The protein below binds the small molecule below.
Small molecule (SMILES): CC(=O)N[C@@H]1[C@@H](O)[C@H](O)[C@@H](CO)O[C@H]1O

Sequence of chain 1.B:
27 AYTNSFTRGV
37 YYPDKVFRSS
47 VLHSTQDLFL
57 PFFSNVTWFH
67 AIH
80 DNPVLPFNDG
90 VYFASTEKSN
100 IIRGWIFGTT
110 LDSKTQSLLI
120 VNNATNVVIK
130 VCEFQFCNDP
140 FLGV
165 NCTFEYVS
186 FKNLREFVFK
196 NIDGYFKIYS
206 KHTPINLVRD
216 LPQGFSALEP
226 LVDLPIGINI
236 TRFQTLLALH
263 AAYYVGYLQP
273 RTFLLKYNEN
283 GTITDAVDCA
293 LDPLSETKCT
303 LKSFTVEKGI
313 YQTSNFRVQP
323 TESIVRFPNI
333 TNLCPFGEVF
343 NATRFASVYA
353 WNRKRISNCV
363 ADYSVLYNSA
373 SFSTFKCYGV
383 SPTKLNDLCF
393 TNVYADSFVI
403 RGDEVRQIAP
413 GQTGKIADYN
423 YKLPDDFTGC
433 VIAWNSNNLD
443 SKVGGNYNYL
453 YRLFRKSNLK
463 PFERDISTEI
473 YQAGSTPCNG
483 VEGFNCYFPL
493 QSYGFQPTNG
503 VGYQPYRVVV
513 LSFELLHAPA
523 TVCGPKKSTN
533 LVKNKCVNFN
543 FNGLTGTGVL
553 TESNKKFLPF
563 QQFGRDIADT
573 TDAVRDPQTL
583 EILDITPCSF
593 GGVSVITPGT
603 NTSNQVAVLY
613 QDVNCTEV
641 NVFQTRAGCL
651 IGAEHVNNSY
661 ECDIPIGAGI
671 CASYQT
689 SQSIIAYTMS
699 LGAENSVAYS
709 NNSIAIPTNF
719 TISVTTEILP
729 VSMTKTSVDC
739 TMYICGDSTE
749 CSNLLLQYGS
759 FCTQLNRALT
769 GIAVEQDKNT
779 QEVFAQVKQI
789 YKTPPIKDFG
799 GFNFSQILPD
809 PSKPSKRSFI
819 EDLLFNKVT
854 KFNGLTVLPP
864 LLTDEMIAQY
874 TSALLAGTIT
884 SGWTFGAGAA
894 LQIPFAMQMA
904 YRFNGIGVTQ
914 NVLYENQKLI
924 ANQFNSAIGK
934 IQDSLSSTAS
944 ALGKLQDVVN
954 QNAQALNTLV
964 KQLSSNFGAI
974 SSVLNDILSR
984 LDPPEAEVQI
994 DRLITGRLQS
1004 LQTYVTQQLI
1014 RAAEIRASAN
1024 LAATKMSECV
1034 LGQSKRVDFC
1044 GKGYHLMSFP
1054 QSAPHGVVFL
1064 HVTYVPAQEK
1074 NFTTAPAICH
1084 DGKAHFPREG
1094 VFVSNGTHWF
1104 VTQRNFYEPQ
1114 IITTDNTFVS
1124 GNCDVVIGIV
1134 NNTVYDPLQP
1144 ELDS

Binding-site contacts:
Ligand atom O6 contacts residue ALA706 of chain 1.B at 4.1 Å.
Ligand atom C8 contacts residue ASN1074 of chain 1.B at 3.9 Å.
Ligand atom C2 contacts residue ASN1074 of chain 1.B at 2.5 Å.
Ligand atom C5 contacts residue ALA706 of chain 1.B at 3.7 Å (hydrophobic).
Ligand atom C7 contacts residue ASN1074 of chain 1.B at 3.7 Å.
Ligand atom O5 contacts residue ALA706 of chain 1.B at 4.2 Å.
Ligand atom C5 contacts residue ASN1074 of chain 1.B at 3.7 Å.
Ligand atom C1 contacts residue ASN1074 of chain 1.B at 1.4 Å.
Ligand atom C7 contacts residue GLU1072 of chain 1.B at 4.5 Å.
Ligand atom O7 contacts residue ASN1074 of chain 1.B at 4.4 Å.
Ligand atom C8 contacts residue LYS1073 of chain 1.B at 4.2 Å.
Ligand atom C3 contacts residue ASN1074 of chain 1.B at 3.8 Å.
Ligand atom O5 contacts residue ASN1074 of chain 1.B at 2.4 Å (h-bond).
Ligand atom C6 contacts residue ALA706 of chain 1.B at 4.1 Å (hydrophobic).
Ligand atom C4 contacts residue ASN1074 of chain 1.B at 4.2 Å.
Ligand atom N2 contacts residue ASN1074 of chain 1.B at 2.8 Å (h-bond).
Ligand atom C8 contacts residue GLU1072 of chain 1.B at 3.2 Å.
Ligand atom C1 contacts residue GLN895 of chain 1.C at 4.2 Å.

Sequence of chain 1.C:
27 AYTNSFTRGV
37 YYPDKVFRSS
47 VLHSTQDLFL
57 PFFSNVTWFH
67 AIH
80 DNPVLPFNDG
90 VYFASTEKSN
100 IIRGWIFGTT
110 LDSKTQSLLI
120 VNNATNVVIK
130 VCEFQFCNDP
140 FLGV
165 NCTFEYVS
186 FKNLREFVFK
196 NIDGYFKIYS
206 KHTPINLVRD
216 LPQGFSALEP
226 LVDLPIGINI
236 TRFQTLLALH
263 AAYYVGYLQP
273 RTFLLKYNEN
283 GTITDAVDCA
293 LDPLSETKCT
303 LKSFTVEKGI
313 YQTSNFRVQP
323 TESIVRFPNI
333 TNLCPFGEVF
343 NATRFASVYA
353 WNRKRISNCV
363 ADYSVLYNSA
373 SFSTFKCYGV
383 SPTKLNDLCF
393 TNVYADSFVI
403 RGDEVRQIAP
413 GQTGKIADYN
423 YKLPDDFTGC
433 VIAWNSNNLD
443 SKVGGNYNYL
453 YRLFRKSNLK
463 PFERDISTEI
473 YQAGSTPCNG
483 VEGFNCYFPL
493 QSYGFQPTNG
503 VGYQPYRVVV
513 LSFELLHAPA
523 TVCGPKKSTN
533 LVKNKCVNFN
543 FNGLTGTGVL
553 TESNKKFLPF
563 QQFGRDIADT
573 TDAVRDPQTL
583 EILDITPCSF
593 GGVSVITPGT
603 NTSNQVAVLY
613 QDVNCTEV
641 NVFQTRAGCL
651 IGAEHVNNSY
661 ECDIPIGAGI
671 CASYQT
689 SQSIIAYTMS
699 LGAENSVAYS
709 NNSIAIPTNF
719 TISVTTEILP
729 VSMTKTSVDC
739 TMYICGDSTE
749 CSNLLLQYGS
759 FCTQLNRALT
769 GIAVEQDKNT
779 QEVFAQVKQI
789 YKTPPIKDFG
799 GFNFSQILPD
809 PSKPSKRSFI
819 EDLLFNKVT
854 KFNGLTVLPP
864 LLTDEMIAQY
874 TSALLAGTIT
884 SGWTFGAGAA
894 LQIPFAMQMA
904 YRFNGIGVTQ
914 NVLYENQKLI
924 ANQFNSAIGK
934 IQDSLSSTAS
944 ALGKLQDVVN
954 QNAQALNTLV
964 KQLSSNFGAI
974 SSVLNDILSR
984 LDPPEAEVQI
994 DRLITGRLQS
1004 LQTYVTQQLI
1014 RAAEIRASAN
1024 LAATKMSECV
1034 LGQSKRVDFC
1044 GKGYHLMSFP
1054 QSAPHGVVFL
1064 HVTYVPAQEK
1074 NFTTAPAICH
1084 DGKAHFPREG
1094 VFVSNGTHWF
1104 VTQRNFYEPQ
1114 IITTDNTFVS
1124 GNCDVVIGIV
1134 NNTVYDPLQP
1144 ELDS